A small-molecule ligand and the protein it binds are described below.
Small molecule (SMILES): CC(=O)N[C@@H]1[C@@H](O)[C@H](O)[C@@H](CO)O[C@H]1O

Sequence of chain 1.F:
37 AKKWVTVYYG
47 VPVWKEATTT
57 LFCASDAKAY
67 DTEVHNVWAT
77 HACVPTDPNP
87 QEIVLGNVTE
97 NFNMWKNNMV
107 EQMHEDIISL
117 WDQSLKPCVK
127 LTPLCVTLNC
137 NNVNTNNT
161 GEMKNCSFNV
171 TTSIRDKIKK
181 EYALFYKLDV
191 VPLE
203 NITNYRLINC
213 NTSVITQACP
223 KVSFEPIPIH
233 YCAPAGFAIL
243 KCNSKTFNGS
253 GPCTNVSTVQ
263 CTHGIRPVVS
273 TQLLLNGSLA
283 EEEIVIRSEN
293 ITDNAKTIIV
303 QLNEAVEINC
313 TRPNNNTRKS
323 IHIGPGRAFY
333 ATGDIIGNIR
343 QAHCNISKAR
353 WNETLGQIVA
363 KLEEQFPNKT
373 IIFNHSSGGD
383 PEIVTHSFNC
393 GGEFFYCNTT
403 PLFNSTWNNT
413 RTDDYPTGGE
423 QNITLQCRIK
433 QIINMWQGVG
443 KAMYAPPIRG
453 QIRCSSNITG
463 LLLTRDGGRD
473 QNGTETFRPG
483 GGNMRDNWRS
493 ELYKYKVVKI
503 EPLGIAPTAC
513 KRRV

Binding-site contacts:
Ligand atom C7 contacts residue ASN317 of chain 1.F at 3.5 Å.
Ligand atom O7 contacts residue ASN317 of chain 1.F at 3.7 Å.
Ligand atom O5 contacts residue ILE338 of chain 1.F at 3.6 Å.
Ligand atom C3 contacts residue ASN317 of chain 1.F at 3.8 Å.
Ligand atom C5 contacts residue ASN317 of chain 1.F at 3.7 Å.
Ligand atom C8 contacts residue GLN453 of chain 1.F at 4.3 Å.
Ligand atom C1 contacts residue ASN317 of chain 1.F at 1.4 Å.
Ligand atom C4 contacts residue ASN317 of chain 1.F at 4.2 Å.
Ligand atom C2 contacts residue ASN317 of chain 1.F at 2.5 Å.
Ligand atom N2 contacts residue ASN317 of chain 1.F at 2.9 Å (h-bond).
Ligand atom C5 contacts residue ILE338 of chain 1.F at 4.4 Å (hydrophobic).
Ligand atom C6 contacts residue ILE338 of chain 1.F at 3.9 Å (hydrophobic).
Ligand atom O5 contacts residue ASN317 of chain 1.F at 2.4 Å (h-bond).